Sequence of chain 1.F:
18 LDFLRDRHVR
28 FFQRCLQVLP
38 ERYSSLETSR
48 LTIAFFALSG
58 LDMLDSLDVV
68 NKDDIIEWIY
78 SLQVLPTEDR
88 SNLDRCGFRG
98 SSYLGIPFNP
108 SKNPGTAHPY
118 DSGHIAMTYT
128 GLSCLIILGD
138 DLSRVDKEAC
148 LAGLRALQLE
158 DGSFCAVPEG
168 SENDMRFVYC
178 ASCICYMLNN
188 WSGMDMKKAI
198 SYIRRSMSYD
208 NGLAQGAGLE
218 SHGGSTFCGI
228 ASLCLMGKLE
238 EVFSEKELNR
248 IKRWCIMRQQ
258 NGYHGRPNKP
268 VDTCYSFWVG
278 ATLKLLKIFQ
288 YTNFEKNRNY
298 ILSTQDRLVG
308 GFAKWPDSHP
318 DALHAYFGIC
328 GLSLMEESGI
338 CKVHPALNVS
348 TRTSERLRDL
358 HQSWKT

The small molecule below binds the protein below.
Small molecule (SMILES): CC[C@H](C)[C@H](NC(=O)[C@@H](NC(=O)[C@H](CS)NC(=O)[C@@H](N)CCCCN)C(C)C)C(=O)N[C@@H](CC(C)C)C(=O)O

Binding-site contacts:
Ligand atom CA contacts residue TYR166 of chain 1.E at 4.1 Å (hydrophobic).
Ligand atom N contacts residue TYR166 of chain 1.E at 3.8 Å.
Ligand atom C contacts residue TYR166 of chain 1.E at 3.5 Å (hydrophobic).
Ligand atom SG contacts residue LYS311 of chain 1.F at 4.0 Å.
Ligand atom CG2 contacts residue MGM1 of chain 1.AA at 4.1 Å.
Ligand atom O contacts residue LYS311 of chain 1.F at 3.2 Å (salt-bridge).
Ligand atom CB contacts residue HIS321 of chain 1.F at 3.6 Å.
Ligand atom CD1 contacts residue MET124 of chain 1.F at 3.7 Å (hydrophobic).
Ligand atom O contacts residue TYR166 of chain 1.E at 3.6 Å.
Ligand atom O contacts residue ARG173 of chain 1.F at 2.8 Å (salt-bridge).
Ligand atom CB contacts residue LYS164 of chain 1.E at 4.1 Å.
Ligand atom CA contacts residue TYR166 of chain 1.E at 4.0 Å (hydrophobic).
Ligand atom SG contacts residue ZN1 of chain 1.Y at 2.4 Å.
Ligand atom CD1 contacts residue ALA123 of chain 1.F at 4.0 Å (hydrophobic).
Ligand atom C contacts residue ARG173 of chain 1.F at 3.7 Å.
Ligand atom SG contacts residue HIS321 of chain 1.F at 3.4 Å (h-bond).
Ligand atom CD2 contacts residue ARG173 of chain 1.F at 4.0 Å.
Ligand atom O contacts residue LEU320 of chain 1.F at 3.7 Å.
Ligand atom SG contacts residue CYS271 of chain 1.F at 4.1 Å.
Ligand atom CD2 contacts residue ALA123 of chain 1.F at 3.9 Å (hydrophobic).
Ligand atom CB contacts residue ZN1 of chain 1.Y at 3.5 Å.
Ligand atom O contacts residue MGM1 of chain 1.AA at 3.7 Å.
Ligand atom NZ contacts residue SER42 of chain 1.F at 3.6 Å.
Ligand atom C contacts residue TYR166 of chain 1.E at 3.7 Å (hydrophobic).
Ligand atom N contacts residue ARG173 of chain 1.F at 4.1 Å.
Ligand atom CG1 contacts residue LYS164 of chain 1.E at 4.1 Å.
Ligand atom O contacts residue GLN167 of chain 1.E at 3.1 Å (h-bond).
Ligand atom C contacts residue LYS311 of chain 1.F at 3.9 Å.
Ligand atom CB contacts residue MGM1 of chain 1.AA at 4.0 Å.
Ligand atom O contacts residue MGM1 of chain 1.AA at 3.5 Å.
Ligand atom N contacts residue LYS311 of chain 1.F at 3.6 Å.
Ligand atom CD1 contacts residue LEU320 of chain 1.F at 3.7 Å (hydrophobic).
Ligand atom O contacts residue TYR166 of chain 1.E at 4.0 Å.
Ligand atom OXT contacts residue TYR166 of chain 1.E at 3.8 Å.
Ligand atom O contacts residue TYR166 of chain 1.E at 3.5 Å.
Ligand atom SG contacts residue ASP269 of chain 1.F at 3.0 Å (salt-bridge).
Ligand atom N contacts residue HIS321 of chain 1.F at 4.0 Å.
Ligand atom CA contacts residue ARG173 of chain 1.F at 3.8 Å.
Ligand atom CD1 contacts residue THR49 of chain 1.F at 3.9 Å.
Ligand atom CD2 contacts residue PHE174 of chain 1.F at 4.0 Å (hydrophobic).

Sequence of chain 1.E:
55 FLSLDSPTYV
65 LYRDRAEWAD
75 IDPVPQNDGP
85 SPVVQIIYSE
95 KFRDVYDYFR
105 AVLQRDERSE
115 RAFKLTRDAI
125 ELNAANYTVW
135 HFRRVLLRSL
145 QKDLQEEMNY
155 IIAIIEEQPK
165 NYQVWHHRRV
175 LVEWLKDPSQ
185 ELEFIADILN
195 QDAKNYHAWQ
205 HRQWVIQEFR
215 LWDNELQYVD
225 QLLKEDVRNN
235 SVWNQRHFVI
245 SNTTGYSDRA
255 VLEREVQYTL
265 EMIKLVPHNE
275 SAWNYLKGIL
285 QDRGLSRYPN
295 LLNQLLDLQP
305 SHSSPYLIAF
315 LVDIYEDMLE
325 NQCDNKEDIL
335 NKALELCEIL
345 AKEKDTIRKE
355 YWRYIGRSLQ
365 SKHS